Sequence of chain 1.C:
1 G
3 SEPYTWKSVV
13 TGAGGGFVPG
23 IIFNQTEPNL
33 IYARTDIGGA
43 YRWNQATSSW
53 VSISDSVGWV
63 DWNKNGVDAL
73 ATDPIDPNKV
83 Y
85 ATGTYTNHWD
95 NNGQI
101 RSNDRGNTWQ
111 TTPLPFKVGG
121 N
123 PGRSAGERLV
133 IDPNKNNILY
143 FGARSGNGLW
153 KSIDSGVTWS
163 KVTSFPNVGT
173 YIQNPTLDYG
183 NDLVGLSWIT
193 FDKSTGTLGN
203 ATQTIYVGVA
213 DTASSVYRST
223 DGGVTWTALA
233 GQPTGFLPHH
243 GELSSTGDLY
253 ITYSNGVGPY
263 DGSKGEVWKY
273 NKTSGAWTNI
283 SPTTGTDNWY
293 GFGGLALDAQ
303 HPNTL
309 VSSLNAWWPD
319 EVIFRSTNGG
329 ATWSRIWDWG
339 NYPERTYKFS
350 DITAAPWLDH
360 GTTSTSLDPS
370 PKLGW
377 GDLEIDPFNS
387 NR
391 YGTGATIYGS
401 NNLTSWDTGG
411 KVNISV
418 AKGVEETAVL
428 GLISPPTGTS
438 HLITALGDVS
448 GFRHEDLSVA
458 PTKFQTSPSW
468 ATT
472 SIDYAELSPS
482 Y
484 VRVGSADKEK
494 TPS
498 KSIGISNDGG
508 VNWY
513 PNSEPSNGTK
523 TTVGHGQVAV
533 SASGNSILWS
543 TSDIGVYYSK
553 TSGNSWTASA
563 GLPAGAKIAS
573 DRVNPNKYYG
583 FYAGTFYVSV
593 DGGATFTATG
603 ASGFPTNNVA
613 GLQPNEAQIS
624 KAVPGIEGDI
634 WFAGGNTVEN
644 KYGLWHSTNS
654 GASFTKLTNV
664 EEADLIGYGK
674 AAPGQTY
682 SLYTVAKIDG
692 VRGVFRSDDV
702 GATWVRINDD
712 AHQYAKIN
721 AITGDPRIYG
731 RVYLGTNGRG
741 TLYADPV

A protein and the small-molecule ligand that binds it are described below.
Small molecule (SMILES): OC[C@H]1O[C@@H](O[C@H]2[C@@H](OC[C@H]3O[C@@H](O[C@H]4[C@H](O)[C@@H](O)[C@H](O)O[C@@H]4CO[C@H]4OC[C@@H](O)[C@H](O)[C@H]4O)[C@H](O)[C@@H](O)[C@@H]3O)OC[C@@H](O)[C@@H]2O)[C@H](O)[C@@H](O)[C@H]1O

Binding-site contacts:
Ligand atom O2 contacts residue ILE39 of chain 1.C at 3.8 Å.
Ligand atom O2 contacts residue ASP445 of chain 1.C at 3.6 Å.
Ligand atom O1 contacts residue ASP445 of chain 1.C at 2.7 Å (salt-bridge).
Ligand atom O4 contacts residue ILE39 of chain 1.C at 3.7 Å.
Ligand atom O2 contacts residue PHE19 of chain 1.C at 3.7 Å.
Ligand atom O4 contacts residue ASN121 of chain 1.C at 3.5 Å (h-bond).
Ligand atom C6 contacts residue ASP180 of chain 1.C at 3.6 Å.
Ligand atom O5 contacts residue TYR181 of chain 1.C at 3.2 Å.
Ligand atom O5 contacts residue ALA425 of chain 1.C at 3.4 Å.
Ligand atom C2 contacts residue ASP38 of chain 1.C at 3.8 Å.
Ligand atom O2 contacts residue ARG125 of chain 1.C at 3.0 Å (salt-bridge).
Ligand atom C5 contacts residue ASN121 of chain 1.C at 3.5 Å.
Ligand atom C4 contacts residue TYR181 of chain 1.C at 3.4 Å (hydrophobic).
Ligand atom C1 contacts residue GLY444 of chain 1.C at 3.9 Å.
Ligand atom O5 contacts residue GLY444 of chain 1.C at 3.6 Å.
Ligand atom C3 contacts residue ASP38 of chain 1.C at 3.7 Å.
Ligand atom C4 contacts residue TYR89 of chain 1.C at 3.3 Å (hydrophobic).
Ligand atom C3 contacts residue ASN121 of chain 1.C at 3.7 Å.
Ligand atom C2 contacts residue TYR262 of chain 1.C at 3.6 Å (hydrophobic).
Ligand atom O2 contacts residue ASN737 of chain 1.C at 2.7 Å (h-bond).
Ligand atom O4 contacts residue TYR262 of chain 1.C at 2.5 Å (h-bond).
Ligand atom O4 contacts residue ARG125 of chain 1.C at 3.1 Å (salt-bridge).
Ligand atom C4 contacts residue TYR262 of chain 1.C at 3.7 Å (hydrophobic).
Ligand atom O3 contacts residue ARG125 of chain 1.C at 3.8 Å.
Ligand atom O3 contacts residue ASN121 of chain 1.C at 2.7 Å (h-bond).
Ligand atom O2 contacts residue TYR262 of chain 1.C at 3.6 Å.
Ligand atom O2 contacts residue ASP38 of chain 1.C at 2.7 Å (salt-bridge).
Ligand atom C2 contacts residue THR469 of chain 1.C at 3.9 Å.
Ligand atom O5 contacts residue TYR89 of chain 1.C at 3.9 Å.
Ligand atom O3 contacts residue TYR262 of chain 1.C at 3.2 Å.
Ligand atom C5 contacts residue TYR181 of chain 1.C at 3.3 Å (hydrophobic).
Ligand atom O5 contacts residue ASP445 of chain 1.C at 2.7 Å (salt-bridge).
Ligand atom O5 contacts residue ASN121 of chain 1.C at 3.3 Å (h-bond).
Ligand atom C3 contacts residue TYR262 of chain 1.C at 3.9 Å (hydrophobic).
Ligand atom O3 contacts residue ASN737 of chain 1.C at 3.1 Å (h-bond).
Ligand atom C1 contacts residue ASP445 of chain 1.C at 3.2 Å.
Ligand atom O6 contacts residue ASP180 of chain 1.C at 2.7 Å (salt-bridge).
Ligand atom C5 contacts residue ALA425 of chain 1.C at 3.7 Å (hydrophobic).
Ligand atom C2 contacts residue ASN737 of chain 1.C at 3.7 Å.
Ligand atom C1 contacts residue ASN121 of chain 1.C at 3.8 Å.